The small molecule below binds the protein below.
Small molecule (SMILES): O=C[C@H](O)COP(=O)(O)O

Sequence of chain 1.C:
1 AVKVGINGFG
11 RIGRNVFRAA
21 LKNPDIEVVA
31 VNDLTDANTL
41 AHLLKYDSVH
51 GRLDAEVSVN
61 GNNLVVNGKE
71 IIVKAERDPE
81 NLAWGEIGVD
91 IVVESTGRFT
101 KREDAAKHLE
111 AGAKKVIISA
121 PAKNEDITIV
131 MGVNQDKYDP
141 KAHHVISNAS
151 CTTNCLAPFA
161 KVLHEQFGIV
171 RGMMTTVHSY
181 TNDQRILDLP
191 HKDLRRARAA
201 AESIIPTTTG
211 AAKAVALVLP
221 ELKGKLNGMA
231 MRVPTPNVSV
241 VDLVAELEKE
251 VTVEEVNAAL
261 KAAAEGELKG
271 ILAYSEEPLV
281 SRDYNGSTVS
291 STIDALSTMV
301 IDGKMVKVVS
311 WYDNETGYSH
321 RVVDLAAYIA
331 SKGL

Binding-site contacts:
Ligand atom C3 contacts residue SO41 of chain 1.W at 3.8 Å.
Ligand atom O2 contacts residue NAD1 of chain 1.Z at 2.8 Å (h-bond).
Ligand atom C1 contacts residue NAD1 of chain 1.Z at 3.2 Å.
Ligand atom O2 contacts residue SO41 of chain 1.W at 3.3 Å (h-bond).
Ligand atom O2 contacts residue ARG232 of chain 1.C at 4.1 Å.
Ligand atom O1P contacts residue ARG232 of chain 1.C at 3.5 Å (salt-bridge).
Ligand atom C2 contacts residue HIS178 of chain 1.C at 3.4 Å.
Ligand atom O4P contacts residue SO41 of chain 1.V at 3.1 Å (h-bond).
Ligand atom O1P contacts residue CYS151 of chain 1.C at 4.1 Å.
Ligand atom O4P contacts residue CYS151 of chain 1.C at 3.3 Å (h-bond).
Ligand atom O3P contacts residue THR152 of chain 1.C at 2.5 Å (h-bond).
Ligand atom O1P contacts residue HIS178 of chain 1.C at 3.7 Å.
Ligand atom C2 contacts residue NAD1 of chain 1.Z at 3.8 Å.
Ligand atom O4P contacts residue SER150 of chain 1.C at 3.2 Å (h-bond).
Ligand atom O1 contacts residue NAD1 of chain 1.Z at 2.9 Å.
Ligand atom O2P contacts residue THR209 of chain 1.C at 3.6 Å (h-bond).
Ligand atom O3P contacts residue SO41 of chain 1.V at 3.6 Å.
Ligand atom C2 contacts residue SO41 of chain 1.W at 3.0 Å.
Ligand atom O2 contacts residue THR181 of chain 1.C at 3.5 Å.
Ligand atom O2P contacts residue SER150 of chain 1.C at 4.1 Å.
Ligand atom P contacts residue THR152 of chain 1.C at 3.1 Å.
Ligand atom C1 contacts residue HIS178 of chain 1.C at 3.9 Å.
Ligand atom P contacts residue SO41 of chain 1.V at 2.8 Å.
Ligand atom C2 contacts residue ARG232 of chain 1.C at 4.1 Å.
Ligand atom O1P contacts residue SO41 of chain 1.V at 3.3 Å (h-bond).
Ligand atom O4P contacts residue THR152 of chain 1.C at 2.6 Å (h-bond).
Ligand atom O3P contacts residue THR176 of chain 1.C at 3.9 Å.
Ligand atom O1P contacts residue SO41 of chain 1.W at 3.9 Å.
Ligand atom C3 contacts residue CYS151 of chain 1.C at 3.3 Å (hydrophobic).
Ligand atom O3P contacts residue HIS178 of chain 1.C at 3.4 Å.
Ligand atom C3 contacts residue HIS178 of chain 1.C at 2.6 Å.
Ligand atom O2P contacts residue SO41 of chain 1.V at 1.6 Å (h-bond).
Ligand atom O1 contacts residue SER150 of chain 1.C at 3.6 Å.
Ligand atom C2 contacts residue CYS151 of chain 1.C at 2.8 Å (hydrophobic).
Ligand atom O1 contacts residue CYS151 of chain 1.C at 2.5 Å (h-bond).
Ligand atom O2 contacts residue CYS151 of chain 1.C at 3.3 Å (h-bond).
Ligand atom C1 contacts residue CYS151 of chain 1.C at 1.7 Å (hydrophobic).
Ligand atom C3 contacts residue ARG232 of chain 1.C at 3.3 Å.
Ligand atom O3P contacts residue THR209 of chain 1.C at 4.1 Å.
Ligand atom O2 contacts residue HIS178 of chain 1.C at 3.2 Å.